A small-molecule ligand and the protein it binds are described below.
Small molecule (SMILES): CC(=O)[C@@]1(O)CC[C@H]2[C@@H]3CCC4=CC(=O)CC[C@]4(C)[C@H]3CC[C@@]21C

Binding-site contacts:
Ligand atom OAD contacts residue LEU360 of chain 1.B at 4.2 Å.
Ligand atom OAE contacts residue GLY65 of chain 1.B at 4.4 Å.
Ligand atom CAU contacts residue GLN206 of chain 1.B at 4.3 Å.
Ligand atom CAQ contacts residue GLY65 of chain 1.B at 4.4 Å.
Ligand atom OAD contacts residue ALA361 of chain 1.B at 4.5 Å.
Ligand atom CAA contacts residue ALA361 of chain 1.B at 4.0 Å (hydrophobic).
Ligand atom OAE contacts residue ASP209 of chain 1.B at 3.8 Å.
Ligand atom CAS contacts residue GLN206 of chain 1.B at 4.2 Å.
Ligand atom OAE contacts residue MET210 of chain 1.B at 3.3 Å.
Ligand atom CAL contacts residue LEU40 of chain 1.B at 3.5 Å (hydrophobic).
Ligand atom OAF contacts residue LEU45 of chain 1.B at 4.2 Å.
Ligand atom CAB contacts residue ILE95 of chain 1.B at 3.8 Å (hydrophobic).
Ligand atom CAN contacts residue ILE384 of chain 1.B at 4.2 Å (hydrophobic).
Ligand atom CAN contacts residue LEU64 of chain 1.B at 4.4 Å (hydrophobic).
Ligand atom CAG contacts residue ASP209 of chain 1.B at 4.3 Å.
Ligand atom CAH contacts residue MET210 of chain 1.B at 3.7 Å (hydrophobic).
Ligand atom CAB contacts residue ASP209 of chain 1.B at 4.2 Å.
Ligand atom CAA contacts residue ILE384 of chain 1.B at 4.0 Å (hydrophobic).
Ligand atom OAF contacts residue LEU64 of chain 1.B at 3.5 Å.
Ligand atom CAC contacts residue GLN206 of chain 1.B at 4.4 Å.
Ligand atom CAJ contacts residue LEU40 of chain 1.B at 3.4 Å (hydrophobic).
Ligand atom CAG contacts residue GLY65 of chain 1.B at 4.2 Å.
Ligand atom CAL contacts residue GLN206 of chain 1.B at 3.3 Å.
Ligand atom CAG contacts residue MET210 of chain 1.B at 2.7 Å (hydrophobic).
Ligand atom CAQ contacts residue MET210 of chain 1.B at 3.5 Å (hydrophobic).
Ligand atom CAU contacts residue LEU40 of chain 1.B at 3.5 Å (hydrophobic).
Ligand atom CAA contacts residue LEU360 of chain 1.B at 3.3 Å (hydrophobic).
Ligand atom CAR contacts residue MET210 of chain 1.B at 3.7 Å (hydrophobic).
Ligand atom OAE contacts residue LEU66 of chain 1.B at 4.2 Å.
Ligand atom CAO contacts residue LEU40 of chain 1.B at 4.0 Å (hydrophobic).
Ligand atom CAH contacts residue GLN206 of chain 1.B at 4.3 Å.
Ligand atom CAP contacts residue LEU360 of chain 1.B at 4.0 Å (hydrophobic).
Ligand atom CAO contacts residue GLN206 of chain 1.B at 4.4 Å.
Ligand atom CAS contacts residue LEU40 of chain 1.B at 4.1 Å (hydrophobic).
Ligand atom CAQ contacts residue ASP209 of chain 1.B at 4.1 Å.
Ligand atom CAJ contacts residue GLN206 of chain 1.B at 4.2 Å.
Ligand atom OAF contacts residue LEU40 of chain 1.B at 4.3 Å.

Sequence of chain 1.B:
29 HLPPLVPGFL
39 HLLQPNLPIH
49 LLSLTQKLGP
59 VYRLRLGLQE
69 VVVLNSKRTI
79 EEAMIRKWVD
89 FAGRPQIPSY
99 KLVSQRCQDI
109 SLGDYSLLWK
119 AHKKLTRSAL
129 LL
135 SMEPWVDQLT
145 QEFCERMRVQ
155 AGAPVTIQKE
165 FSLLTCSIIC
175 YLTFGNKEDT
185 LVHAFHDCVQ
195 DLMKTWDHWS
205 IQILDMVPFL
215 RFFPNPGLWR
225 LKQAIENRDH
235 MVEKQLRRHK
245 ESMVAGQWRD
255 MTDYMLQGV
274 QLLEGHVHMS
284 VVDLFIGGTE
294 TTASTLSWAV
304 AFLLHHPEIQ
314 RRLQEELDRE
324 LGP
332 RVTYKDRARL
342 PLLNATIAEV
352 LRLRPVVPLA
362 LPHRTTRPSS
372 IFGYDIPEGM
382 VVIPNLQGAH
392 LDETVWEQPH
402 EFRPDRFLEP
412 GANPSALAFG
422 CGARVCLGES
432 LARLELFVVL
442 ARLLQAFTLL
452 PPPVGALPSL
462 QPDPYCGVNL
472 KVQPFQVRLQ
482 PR